Binding-site contacts:
Ligand atom N2 contacts residue ASN165 of chain 1.B at 3.0 Å (h-bond).
Ligand atom C7 contacts residue ASN165 of chain 1.B at 3.7 Å.
Ligand atom O5 contacts residue GLU132 of chain 1.B at 4.3 Å.
Ligand atom C1 contacts residue GLU132 of chain 1.B at 3.9 Å.
Ligand atom C4 contacts residue ASN165 of chain 1.B at 4.4 Å.
Ligand atom C5 contacts residue ASN165 of chain 1.B at 3.8 Å.
Ligand atom O5 contacts residue ASN164 of chain 1.B at 3.8 Å.
Ligand atom C8 contacts residue ALA352 of chain 1.A at 3.9 Å (hydrophobic).
Ligand atom N2 contacts residue ILE468 of chain 1.A at 4.2 Å.
Ligand atom C8 contacts residue TYR351 of chain 1.A at 3.5 Å (hydrophobic).
Ligand atom C8 contacts residue ILE468 of chain 1.A at 3.8 Å (hydrophobic).
Ligand atom C7 contacts residue TYR351 of chain 1.A at 4.0 Å (hydrophobic).
Ligand atom C2 contacts residue ASN165 of chain 1.B at 2.6 Å.
Ligand atom C1 contacts residue ASN164 of chain 1.B at 4.3 Å.
Ligand atom O5 contacts residue ASN165 of chain 1.B at 2.5 Å (h-bond).
Ligand atom O7 contacts residue ASN165 of chain 1.B at 3.6 Å.
Ligand atom C3 contacts residue ASN165 of chain 1.B at 3.9 Å.
Ligand atom C1 contacts residue ASN165 of chain 1.B at 1.5 Å.
Ligand atom N2 contacts residue TYR351 of chain 1.A at 4.5 Å.
Ligand atom C7 contacts residue ILE468 of chain 1.A at 4.4 Å (hydrophobic).

Sequence of chain 1.A:
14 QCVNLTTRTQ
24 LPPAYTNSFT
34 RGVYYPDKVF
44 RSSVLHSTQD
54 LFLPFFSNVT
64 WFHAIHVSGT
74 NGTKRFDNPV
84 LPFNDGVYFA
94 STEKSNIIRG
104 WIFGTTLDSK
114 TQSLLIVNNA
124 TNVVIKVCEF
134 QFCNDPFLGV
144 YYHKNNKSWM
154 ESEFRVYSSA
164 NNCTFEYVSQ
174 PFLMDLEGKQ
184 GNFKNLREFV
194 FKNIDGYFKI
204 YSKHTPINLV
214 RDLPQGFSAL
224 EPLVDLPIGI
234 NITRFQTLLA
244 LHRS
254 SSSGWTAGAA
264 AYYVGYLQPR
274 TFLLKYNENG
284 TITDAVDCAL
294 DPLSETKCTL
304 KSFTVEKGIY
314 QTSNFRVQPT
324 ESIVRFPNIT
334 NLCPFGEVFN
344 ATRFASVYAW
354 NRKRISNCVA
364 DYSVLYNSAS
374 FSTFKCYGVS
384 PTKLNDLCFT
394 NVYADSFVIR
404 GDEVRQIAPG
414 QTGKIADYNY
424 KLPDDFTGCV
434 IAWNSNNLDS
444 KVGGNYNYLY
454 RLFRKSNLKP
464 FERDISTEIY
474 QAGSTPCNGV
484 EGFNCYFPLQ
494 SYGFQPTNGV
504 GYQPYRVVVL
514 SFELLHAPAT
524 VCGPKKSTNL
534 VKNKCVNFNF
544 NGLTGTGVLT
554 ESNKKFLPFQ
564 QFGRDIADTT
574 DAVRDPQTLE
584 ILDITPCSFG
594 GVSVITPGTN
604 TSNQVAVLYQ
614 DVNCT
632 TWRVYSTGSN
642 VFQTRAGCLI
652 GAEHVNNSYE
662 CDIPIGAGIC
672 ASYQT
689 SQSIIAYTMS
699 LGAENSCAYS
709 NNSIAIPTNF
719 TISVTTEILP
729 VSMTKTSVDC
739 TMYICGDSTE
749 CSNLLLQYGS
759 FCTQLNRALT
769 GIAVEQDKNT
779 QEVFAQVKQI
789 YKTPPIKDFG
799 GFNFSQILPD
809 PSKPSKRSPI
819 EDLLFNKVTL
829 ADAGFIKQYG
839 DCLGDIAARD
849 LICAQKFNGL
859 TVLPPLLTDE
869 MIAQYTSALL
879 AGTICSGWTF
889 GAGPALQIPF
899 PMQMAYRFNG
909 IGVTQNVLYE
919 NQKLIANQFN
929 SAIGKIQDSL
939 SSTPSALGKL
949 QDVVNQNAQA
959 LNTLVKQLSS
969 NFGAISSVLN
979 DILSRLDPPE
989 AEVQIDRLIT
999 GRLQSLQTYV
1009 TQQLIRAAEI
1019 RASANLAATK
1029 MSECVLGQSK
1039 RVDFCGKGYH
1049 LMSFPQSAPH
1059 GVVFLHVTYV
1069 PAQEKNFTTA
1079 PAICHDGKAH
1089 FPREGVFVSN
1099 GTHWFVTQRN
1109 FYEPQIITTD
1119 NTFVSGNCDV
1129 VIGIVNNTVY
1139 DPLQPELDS

A small-molecule ligand and the protein it binds are described below.
Small molecule (SMILES): CC(=O)N[C@@H]1[C@@H](O)[C@H](O)[C@@H](CO)O[C@H]1O

Sequence of chain 1.B:
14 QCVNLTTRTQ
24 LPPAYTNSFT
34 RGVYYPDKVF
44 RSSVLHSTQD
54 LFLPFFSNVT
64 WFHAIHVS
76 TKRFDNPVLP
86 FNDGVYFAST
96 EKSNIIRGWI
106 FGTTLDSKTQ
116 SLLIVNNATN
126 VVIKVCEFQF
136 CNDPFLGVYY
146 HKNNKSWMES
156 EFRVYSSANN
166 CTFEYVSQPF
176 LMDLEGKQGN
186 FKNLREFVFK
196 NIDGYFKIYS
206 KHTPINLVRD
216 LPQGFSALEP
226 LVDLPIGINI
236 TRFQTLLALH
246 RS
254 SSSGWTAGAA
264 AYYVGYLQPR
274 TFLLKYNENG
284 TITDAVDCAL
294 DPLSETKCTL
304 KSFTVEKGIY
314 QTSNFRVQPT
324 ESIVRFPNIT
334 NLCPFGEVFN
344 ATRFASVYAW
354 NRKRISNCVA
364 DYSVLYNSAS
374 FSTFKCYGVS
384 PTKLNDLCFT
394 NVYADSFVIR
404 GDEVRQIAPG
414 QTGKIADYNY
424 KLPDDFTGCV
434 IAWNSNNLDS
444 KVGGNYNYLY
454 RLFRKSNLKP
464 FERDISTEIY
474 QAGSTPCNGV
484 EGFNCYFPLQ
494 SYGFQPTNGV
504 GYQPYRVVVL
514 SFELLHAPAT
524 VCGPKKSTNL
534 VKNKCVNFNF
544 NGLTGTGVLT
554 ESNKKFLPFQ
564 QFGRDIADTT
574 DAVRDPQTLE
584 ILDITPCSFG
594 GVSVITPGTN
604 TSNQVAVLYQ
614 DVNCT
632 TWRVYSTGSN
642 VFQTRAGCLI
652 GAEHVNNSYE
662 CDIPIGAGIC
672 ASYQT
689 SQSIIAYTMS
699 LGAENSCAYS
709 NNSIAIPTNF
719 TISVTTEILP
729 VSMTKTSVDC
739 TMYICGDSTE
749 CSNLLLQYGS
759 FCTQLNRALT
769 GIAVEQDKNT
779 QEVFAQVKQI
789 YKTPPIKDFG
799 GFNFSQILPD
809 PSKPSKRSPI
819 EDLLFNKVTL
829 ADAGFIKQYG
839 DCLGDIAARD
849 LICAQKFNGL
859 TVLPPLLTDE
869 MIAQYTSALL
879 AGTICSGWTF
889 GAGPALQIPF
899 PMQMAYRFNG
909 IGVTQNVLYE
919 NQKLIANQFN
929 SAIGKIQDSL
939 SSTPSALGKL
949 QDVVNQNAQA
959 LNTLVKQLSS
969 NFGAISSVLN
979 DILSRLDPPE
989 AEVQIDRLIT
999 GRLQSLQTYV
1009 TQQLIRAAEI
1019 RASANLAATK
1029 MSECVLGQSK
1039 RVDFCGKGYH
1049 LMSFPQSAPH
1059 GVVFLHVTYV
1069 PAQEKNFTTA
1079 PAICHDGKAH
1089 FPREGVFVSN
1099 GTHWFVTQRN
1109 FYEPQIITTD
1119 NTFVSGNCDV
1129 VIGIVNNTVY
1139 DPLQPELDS